Binding-site contacts:
Ligand atom C1 contacts residue LEU102 of chain 1.B at 3.8 Å (hydrophobic).
Ligand atom C2 contacts residue ASN106 of chain 1.B at 4.3 Å.
Ligand atom C8 contacts residue MET74 of chain 1.B at 4.0 Å (hydrophobic).
Ligand atom C4 contacts residue LEU86 of chain 1.B at 4.3 Å (hydrophobic).
Ligand atom N3 contacts residue LEU102 of chain 1.B at 3.4 Å.
Ligand atom C10 contacts residue MET105 of chain 1.B at 3.6 Å (hydrophobic).
Ligand atom C8 contacts residue ARG88 of chain 1.B at 4.0 Å.
Ligand atom C7 contacts residue ASN106 of chain 1.B at 3.3 Å.
Ligand atom C1 contacts residue MET74 of chain 1.B at 3.9 Å (hydrophobic).
Ligand atom N3 contacts residue MET74 of chain 1.B at 4.5 Å.
Ligand atom C8 contacts residue PRO8 of chain 1.B at 3.9 Å (hydrophobic).
Ligand atom C10 contacts residue LEU102 of chain 1.B at 3.9 Å (hydrophobic).
Ligand atom C6 contacts residue MET74 of chain 1.B at 3.9 Å (hydrophobic).
Ligand atom O11 contacts residue PRO8 of chain 1.B at 3.6 Å.
Ligand atom C10 contacts residue VAL135 of chain 2.B at 4.3 Å (hydrophobic).
Ligand atom C4 contacts residue LEU102 of chain 1.B at 3.9 Å (hydrophobic).
Ligand atom C9 contacts residue MET74 of chain 1.B at 3.8 Å (hydrophobic).
Ligand atom C8 contacts residue LEU102 of chain 1.B at 4.4 Å (hydrophobic).
Ligand atom C7 contacts residue MET74 of chain 1.B at 4.4 Å (hydrophobic).
Ligand atom C12 contacts residue PHE70 of chain 1.B at 4.4 Å (hydrophobic).
Ligand atom C6 contacts residue GLU134 of chain 2.B at 4.4 Å.
Ligand atom C5 contacts residue MET74 of chain 1.B at 3.7 Å (hydrophobic).
Ligand atom C12 contacts residue GLY9 of chain 1.B at 4.1 Å.
Ligand atom O11 contacts residue GLY9 of chain 1.B at 4.1 Å.
Ligand atom C2 contacts residue LEU102 of chain 1.B at 4.3 Å (hydrophobic).
Ligand atom C10 contacts residue ASN106 of chain 1.B at 3.3 Å.
Ligand atom C6 contacts residue ASN106 of chain 1.B at 4.1 Å.
Ligand atom C2 contacts residue MET74 of chain 1.B at 3.6 Å (hydrophobic).
Ligand atom C9 contacts residue PRO8 of chain 1.B at 4.2 Å (hydrophobic).
Ligand atom C10 contacts residue LEU131 of chain 2.B at 4.5 Å (hydrophobic).
Ligand atom C12 contacts residue ALA37 of chain 1.B at 3.8 Å (hydrophobic).
Ligand atom C6 contacts residue LEU102 of chain 1.B at 4.0 Å (hydrophobic).
Ligand atom C4 contacts residue ASN106 of chain 1.B at 3.3 Å.
Ligand atom O11 contacts residue MET74 of chain 1.B at 4.0 Å.
Ligand atom C1 contacts residue ASN106 of chain 1.B at 3.2 Å.
Ligand atom C12 contacts residue PRO8 of chain 1.B at 4.4 Å (hydrophobic).
Ligand atom C7 contacts residue LEU102 of chain 1.B at 3.6 Å (hydrophobic).
Ligand atom C4 contacts residue MET74 of chain 1.B at 4.0 Å (hydrophobic).
Ligand atom C8 contacts residue ASN106 of chain 1.B at 4.5 Å.
Ligand atom N3 contacts residue ASN106 of chain 1.B at 2.8 Å (h-bond).

A small-molecule ligand and the protein it binds are described below.
Small molecule (SMILES): COc1ccc2[nH]c(C)cc2c1

Sequence of chain 1.B:
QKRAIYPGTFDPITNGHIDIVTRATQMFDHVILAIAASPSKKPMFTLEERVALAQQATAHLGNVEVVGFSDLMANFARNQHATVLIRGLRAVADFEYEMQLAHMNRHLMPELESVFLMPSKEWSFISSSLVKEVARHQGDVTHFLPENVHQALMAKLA

Sequence of chain 2.B:
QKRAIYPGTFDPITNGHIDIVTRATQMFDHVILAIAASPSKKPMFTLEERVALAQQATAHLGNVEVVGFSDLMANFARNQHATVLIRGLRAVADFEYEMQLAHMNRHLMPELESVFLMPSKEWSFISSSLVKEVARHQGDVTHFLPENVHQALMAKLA